Sequence of chain 7.A:
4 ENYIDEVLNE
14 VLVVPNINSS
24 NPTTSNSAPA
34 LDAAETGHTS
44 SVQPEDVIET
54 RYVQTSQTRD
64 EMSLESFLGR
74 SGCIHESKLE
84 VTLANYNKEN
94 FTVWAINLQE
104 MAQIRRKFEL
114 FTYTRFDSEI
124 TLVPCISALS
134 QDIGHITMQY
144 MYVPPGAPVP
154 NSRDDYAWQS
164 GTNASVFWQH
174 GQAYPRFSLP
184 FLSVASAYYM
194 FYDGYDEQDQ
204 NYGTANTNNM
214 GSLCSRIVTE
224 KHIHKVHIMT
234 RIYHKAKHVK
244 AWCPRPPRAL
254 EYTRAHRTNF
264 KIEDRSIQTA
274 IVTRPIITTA

Binding-site contacts:
Ligand atom C10 contacts residue TYR191 of chain 7.A at 3.7 Å (hydrophobic).
Ligand atom C28 contacts residue TYR143 of chain 7.A at 3.4 Å (hydrophobic).
Ligand atom C21 contacts residue ILE123 of chain 7.A at 3.8 Å (hydrophobic).
Ligand atom N07 contacts residue LEU101 of chain 7.A at 3.7 Å.
Ligand atom C17 contacts residue LEU182 of chain 7.A at 3.7 Å (hydrophobic).
Ligand atom C27 contacts residue PHE180 of chain 7.A at 3.2 Å (hydrophobic).
Ligand atom C25 contacts residue PHE180 of chain 7.A at 3.5 Å (hydrophobic).
Ligand atom O26 contacts residue TYR145 of chain 7.A at 3.2 Å.
Ligand atom C03 contacts residue ASN211 of chain 7.A at 3.1 Å.
Ligand atom C18 contacts residue ILE99 of chain 7.A at 3.8 Å (hydrophobic).
Ligand atom C04 contacts residue MET213 of chain 7.A at 3.9 Å (hydrophobic).
Ligand atom N24 contacts residue PHE180 of chain 7.A at 3.6 Å.
Ligand atom C17 contacts residue ILE99 of chain 7.A at 3.8 Å (hydrophobic).
Ligand atom C13 contacts residue MET213 of chain 7.A at 3.4 Å (hydrophobic).
Ligand atom N24 contacts residue LEU216 of chain 7.A at 3.5 Å.
Ligand atom N08 contacts residue LEU101 of chain 7.A at 3.8 Å.
Ligand atom C22 contacts residue ILE99 of chain 7.A at 3.9 Å (hydrophobic).
Ligand atom C15 contacts residue LEU182 of chain 7.A at 3.7 Å (hydrophobic).
Ligand atom N06 contacts residue LEU101 of chain 7.A at 3.2 Å.
Ligand atom C01 contacts residue THR207 of chain 7.A at 2.9 Å.
Ligand atom C22 contacts residue ILE123 of chain 7.A at 3.6 Å (hydrophobic).
Ligand atom C14 contacts residue SER121 of chain 7.A at 3.5 Å.
Ligand atom C18 contacts residue LEU182 of chain 7.A at 3.2 Å (hydrophobic).
Ligand atom C19 contacts residue TYR145 of chain 7.A at 3.2 Å (hydrophobic).
Ligand atom C09 contacts residue LEU101 of chain 7.A at 3.8 Å (hydrophobic).
Ligand atom C18 contacts residue TYR145 of chain 7.A at 3.8 Å (hydrophobic).
Ligand atom C28 contacts residue TYR145 of chain 7.A at 3.3 Å (hydrophobic).
Ligand atom C09 contacts residue TYR191 of chain 7.A at 3.6 Å (hydrophobic).
Ligand atom O26 contacts residue PHE180 of chain 7.A at 3.7 Å.
Ligand atom C19 contacts residue LEU182 of chain 7.A at 3.6 Å (hydrophobic).
Ligand atom C05 contacts residue LEU101 of chain 7.A at 3.9 Å (hydrophobic).
Ligand atom C28 contacts residue ALA167 of chain 7.A at 3.1 Å (hydrophobic).
Ligand atom O23 contacts residue LEU216 of chain 7.A at 3.7 Å.
Ligand atom C04 contacts residue ASN211 of chain 7.A at 3.4 Å.
Ligand atom O16 contacts residue ILE99 of chain 7.A at 3.6 Å.
Ligand atom C12 contacts residue ILE99 of chain 7.A at 3.7 Å (hydrophobic).
Ligand atom C28 contacts residue MET144 of chain 7.A at 3.8 Å (hydrophobic).
Ligand atom C15 contacts residue ILE123 of chain 7.A at 3.6 Å (hydrophobic).
Ligand atom C01 contacts residue TYR192 of chain 7.A at 2.9 Å (hydrophobic).
Ligand atom C14 contacts residue HIS237 of chain 7.A at 3.5 Å.

The protein below binds the small molecule below.
Small molecule (SMILES): CCOc1noc2cc(OCCC3CCN(c4ccc(C)nn4)CC3)ccc12